This small molecule binds to this protein.
Small molecule (SMILES): O=c1[nH]cnc2c([C@@H]3N[C@H](COP(=O)(O)O)[C@@H](O)[C@H]3O)c[nH]c12

Binding-site contacts:
Ligand atom C6 contacts residue VAL199 of chain 1.B at 3.6 Å (hydrophobic).
Ligand atom C3' contacts residue ILE146 of chain 1.B at 3.7 Å (hydrophobic).
Ligand atom C2' contacts residue ASP145 of chain 1.B at 3.7 Å.
Ligand atom C9 contacts residue ILE146 of chain 1.B at 4.0 Å (hydrophobic).
Ligand atom O3P contacts residue THR152 of chain 1.B at 2.9 Å (h-bond).
Ligand atom O3P contacts residue SER149 of chain 1.B at 2.8 Å (h-bond).
Ligand atom N1 contacts residue TYR198 of chain 1.B at 3.6 Å.
Ligand atom O3' contacts residue ASP145 of chain 1.B at 2.8 Å (salt-bridge).
Ligand atom O3P contacts residue GLY150 of chain 1.B at 3.8 Å.
Ligand atom C4' contacts residue THR152 of chain 1.B at 3.9 Å.
Ligand atom O6 contacts residue TYR198 of chain 1.B at 3.5 Å.
Ligand atom O5' contacts residue THR152 of chain 1.B at 3.2 Å (h-bond).
Ligand atom N1 contacts residue VAL199 of chain 1.B at 2.8 Å (h-bond).
Ligand atom C3' contacts residue ASP145 of chain 1.B at 3.5 Å.
Ligand atom N7 contacts residue ASP148 of chain 1.B at 2.9 Å (salt-bridge).
Ligand atom O6 contacts residue VAL199 of chain 1.B at 3.0 Å (h-bond).
Ligand atom O6 contacts residue LYS177 of chain 1.B at 2.9 Å (salt-bridge).
Ligand atom P contacts residue SER149 of chain 1.B at 3.3 Å.
Ligand atom N7 contacts residue LYS177 of chain 1.B at 4.0 Å.
Ligand atom O1P contacts residue SER149 of chain 1.B at 3.1 Å (h-bond).
Ligand atom C2 contacts residue TYR198 of chain 1.B at 3.4 Å (hydrophobic).
Ligand atom O3' contacts residue GLU144 of chain 1.B at 3.7 Å.
Ligand atom C6 contacts residue TYR198 of chain 1.B at 3.9 Å (hydrophobic).
Ligand atom P contacts residue GLY150 of chain 1.B at 3.8 Å.
Ligand atom C2 contacts residue VAL199 of chain 1.B at 3.3 Å (hydrophobic).
Ligand atom C5' contacts residue ILE146 of chain 1.B at 3.8 Å (hydrophobic).
Ligand atom C2 contacts residue PHE204 of chain 1.B at 4.0 Å (hydrophobic).
Ligand atom C5' contacts residue THR152 of chain 1.B at 3.7 Å.
Ligand atom P contacts residue THR152 of chain 1.B at 3.7 Å.
Ligand atom C6 contacts residue LYS177 of chain 1.B at 3.9 Å.
Ligand atom C8 contacts residue ASP148 of chain 1.B at 3.6 Å.
Ligand atom O1P contacts residue GLY150 of chain 1.B at 3.0 Å (h-bond).
Ligand atom O2P contacts residue SER149 of chain 1.B at 2.8 Å (h-bond).
Ligand atom C8 contacts residue ILE146 of chain 1.B at 4.0 Å (hydrophobic).
Ligand atom O2P contacts residue ASP148 of chain 1.B at 3.4 Å.
Ligand atom O1P contacts residue ASP148 of chain 1.B at 2.9 Å (salt-bridge).
Ligand atom O1P contacts residue VAL147 of chain 1.B at 3.9 Å.
Ligand atom O3P contacts residue LYS151 of chain 1.B at 3.4 Å (salt-bridge).
Ligand atom O6 contacts residue LYS197 of chain 1.B at 3.7 Å.
Ligand atom N3 contacts residue TYR198 of chain 1.B at 3.7 Å.

Sequence of chain 1.B:
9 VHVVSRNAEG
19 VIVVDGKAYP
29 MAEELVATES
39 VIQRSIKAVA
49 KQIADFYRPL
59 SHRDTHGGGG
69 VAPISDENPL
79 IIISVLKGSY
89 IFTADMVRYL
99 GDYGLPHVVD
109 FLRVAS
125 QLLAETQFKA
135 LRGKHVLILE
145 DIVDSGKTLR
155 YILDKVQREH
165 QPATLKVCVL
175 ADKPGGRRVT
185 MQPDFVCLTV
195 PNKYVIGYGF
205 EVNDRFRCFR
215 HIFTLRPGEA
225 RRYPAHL